A protein and the small-molecule ligand that binds it are described below.
Small molecule (SMILES): CC(=O)N[C@@H]1[C@@H](O)[C@H](O)[C@@H](CO)O[C@H]1O

Sequence of chain 1.C:
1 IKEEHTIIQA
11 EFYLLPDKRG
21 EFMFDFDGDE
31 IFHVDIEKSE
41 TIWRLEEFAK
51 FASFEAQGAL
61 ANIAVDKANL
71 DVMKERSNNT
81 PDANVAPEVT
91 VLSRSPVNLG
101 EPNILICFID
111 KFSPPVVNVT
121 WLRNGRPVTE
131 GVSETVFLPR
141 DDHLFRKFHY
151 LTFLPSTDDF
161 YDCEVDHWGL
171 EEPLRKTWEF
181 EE

Binding-site contacts:
Ligand atom C8 contacts residue ASN78 of chain 1.C at 3.9 Å.
Ligand atom C5 contacts residue ASN78 of chain 1.C at 3.7 Å.
Ligand atom C1 contacts residue ASN78 of chain 1.C at 1.4 Å.
Ligand atom C4 contacts residue ASN79 of chain 1.C at 3.8 Å.
Ligand atom O6 contacts residue ASN79 of chain 1.C at 4.0 Å.
Ligand atom O4 contacts residue ASN79 of chain 1.C at 4.3 Å.
Ligand atom C2 contacts residue ASN78 of chain 1.C at 2.5 Å.
Ligand atom C7 contacts residue ASN78 of chain 1.C at 3.0 Å.
Ligand atom C6 contacts residue ASN79 of chain 1.C at 2.9 Å.
Ligand atom C5 contacts residue ASN79 of chain 1.C at 3.7 Å.
Ligand atom O7 contacts residue ASN78 of chain 1.C at 2.8 Å (h-bond).
Ligand atom O5 contacts residue ASN79 of chain 1.C at 4.1 Å.
Ligand atom C3 contacts residue ASN78 of chain 1.C at 3.8 Å.
Ligand atom O5 contacts residue ASN78 of chain 1.C at 2.4 Å (h-bond).
Ligand atom C4 contacts residue ASN78 of chain 1.C at 4.1 Å.
Ligand atom N2 contacts residue ASN78 of chain 1.C at 2.6 Å (h-bond).